Sequence of chain 1.A:
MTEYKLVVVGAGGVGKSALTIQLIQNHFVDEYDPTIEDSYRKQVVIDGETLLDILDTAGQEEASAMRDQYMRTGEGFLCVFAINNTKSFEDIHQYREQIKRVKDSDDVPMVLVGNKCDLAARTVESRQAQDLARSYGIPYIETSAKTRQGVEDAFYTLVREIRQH

Binding-site contacts:
Ligand atom O4' contacts residue LYS118 of chain 1.A at 3.2 Å (salt-bridge).
Ligand atom O1A contacts residue ALA19 of chain 1.A at 2.8 Å (h-bond).
Ligand atom O1B contacts residue SER18 of chain 1.A at 3.0 Å (h-bond).
Ligand atom N3B contacts residue MG1 of chain 1.E at 3.3 Å.
Ligand atom N3B contacts residue GLY14 of chain 1.A at 3.1 Å (h-bond).
Ligand atom O2G contacts residue PRO35 of chain 1.A at 3.3 Å.
Ligand atom O1A contacts residue SER18 of chain 1.A at 3.4 Å (h-bond).
Ligand atom O2' contacts residue ASP31 of chain 1.A at 3.2 Å (salt-bridge).
Ligand atom O2B contacts residue GLY14 of chain 1.A at 3.4 Å (h-bond).
Ligand atom O3G contacts residue GLY61 of chain 1.A at 2.9 Å (h-bond).
Ligand atom O1A contacts residue GLY16 of chain 1.A at 3.4 Å.
Ligand atom O2B contacts residue GLY16 of chain 1.A at 3.0 Å (h-bond).
Ligand atom C6 contacts residue ASP120 of chain 1.A at 3.6 Å.
Ligand atom O3' contacts residue ASP31 of chain 1.A at 2.9 Å (salt-bridge).
Ligand atom O6 contacts residue SER146 of chain 1.A at 3.5 Å.
Ligand atom C8 contacts residue GLY16 of chain 1.A at 3.6 Å.
Ligand atom O6 contacts residue ASN117 of chain 1.A at 3.3 Å (h-bond).
Ligand atom N1 contacts residue ASP120 of chain 1.A at 2.8 Å (salt-bridge).
Ligand atom O1G contacts residue MG1 of chain 1.E at 2.0 Å.
Ligand atom O3G contacts residue GLY13 of chain 1.A at 3.4 Å.
Ligand atom C8 contacts residue ALA19 of chain 1.A at 3.5 Å (hydrophobic).
Ligand atom N2 contacts residue ASP120 of chain 1.A at 2.9 Å (salt-bridge).
Ligand atom PB contacts residue MG1 of chain 1.E at 3.2 Å.
Ligand atom O2G contacts residue GLN62 of chain 1.A at 2.8 Å (h-bond).
Ligand atom O2B contacts residue LYS17 of chain 1.A at 2.9 Å (salt-bridge).
Ligand atom N7 contacts residue ASN117 of chain 1.A at 3.1 Å (h-bond).
Ligand atom O2' contacts residue VAL30 of chain 1.A at 2.7 Å (h-bond).
Ligand atom PG contacts residue MG1 of chain 1.E at 3.2 Å.
Ligand atom O3G contacts residue LYS17 of chain 1.A at 2.7 Å (salt-bridge).
Ligand atom O1G contacts residue THR36 of chain 1.A at 2.9 Å (h-bond).
Ligand atom O6 contacts residue ASP120 of chain 1.A at 3.4 Å (salt-bridge).
Ligand atom O6 contacts residue ALA147 of chain 1.A at 2.8 Å (h-bond).
Ligand atom O1B contacts residue MG1 of chain 1.E at 2.1 Å.
Ligand atom O1B contacts residue LYS17 of chain 1.A at 3.6 Å (salt-bridge).
Ligand atom O3A contacts residue GLY16 of chain 1.A at 3.2 Å (h-bond).
Ligand atom O2' contacts residue PHE29 of chain 1.A at 3.3 Å.
Ligand atom C2' contacts residue VAL30 of chain 1.A at 3.5 Å (hydrophobic).
Ligand atom O6 contacts residue LYS118 of chain 1.A at 3.4 Å.
Ligand atom C3' contacts residue GLU32 of chain 1.A at 3.5 Å.
Ligand atom O2B contacts residue VAL15 of chain 1.A at 3.2 Å (h-bond).

This small molecule binds to this protein.
Small molecule (SMILES): Nc1nc2c(ncn2[C@@H]2O[C@H](CO[P](=O)(O)O[P](=O)(O)NP(=O)(O)O)[C@@H](O)[C@H]2O)c(=O)[nH]1